A protein and the small-molecule ligand that binds it are described below.
Small molecule (SMILES): CC(=O)N[C@@H]1[C@@H](O)[C@H](O)[C@@H](CO)O[C@H]1O

Binding-site contacts:
Ligand atom O7 contacts residue ASN468 of chain 1.G at 3.3 Å (h-bond).
Ligand atom C2 contacts residue ASP465 of chain 1.G at 4.1 Å.
Ligand atom O7 contacts residue VAL466 of chain 1.G at 3.9 Å.
Ligand atom O7 contacts residue ASP465 of chain 1.G at 3.5 Å.
Ligand atom N2 contacts residue ASN468 of chain 1.G at 3.0 Å (h-bond).
Ligand atom C8 contacts residue VAL466 of chain 1.G at 3.6 Å (hydrophobic).
Ligand atom C5 contacts residue ASN468 of chain 1.G at 3.6 Å.
Ligand atom C6 contacts residue GLU472 of chain 1.G at 4.3 Å.
Ligand atom C5 contacts residue THR470 of chain 1.G at 4.0 Å.
Ligand atom O5 contacts residue ASP465 of chain 1.G at 4.1 Å.
Ligand atom C3 contacts residue ASN468 of chain 1.G at 3.8 Å.
Ligand atom C4 contacts residue ASN468 of chain 1.G at 4.2 Å.
Ligand atom C1 contacts residue ASP465 of chain 1.G at 4.2 Å.
Ligand atom O6 contacts residue GLU472 of chain 1.G at 3.9 Å.
Ligand atom C2 contacts residue ASN468 of chain 1.G at 2.5 Å.
Ligand atom O6 contacts residue THR470 of chain 1.G at 2.8 Å (h-bond).
Ligand atom C1 contacts residue ASN468 of chain 1.G at 1.4 Å.
Ligand atom O5 contacts residue THR470 of chain 1.G at 3.5 Å.
Ligand atom C1 contacts residue THR470 of chain 1.G at 3.6 Å.
Ligand atom C7 contacts residue VAL466 of chain 1.G at 4.2 Å (hydrophobic).
Ligand atom O5 contacts residue ASN468 of chain 1.G at 2.3 Å (h-bond).
Ligand atom C7 contacts residue ASN468 of chain 1.G at 3.4 Å.
Ligand atom C8 contacts residue ASN468 of chain 1.G at 4.2 Å.
Ligand atom C6 contacts residue THR470 of chain 1.G at 3.9 Å.

Sequence of chain 1.G:
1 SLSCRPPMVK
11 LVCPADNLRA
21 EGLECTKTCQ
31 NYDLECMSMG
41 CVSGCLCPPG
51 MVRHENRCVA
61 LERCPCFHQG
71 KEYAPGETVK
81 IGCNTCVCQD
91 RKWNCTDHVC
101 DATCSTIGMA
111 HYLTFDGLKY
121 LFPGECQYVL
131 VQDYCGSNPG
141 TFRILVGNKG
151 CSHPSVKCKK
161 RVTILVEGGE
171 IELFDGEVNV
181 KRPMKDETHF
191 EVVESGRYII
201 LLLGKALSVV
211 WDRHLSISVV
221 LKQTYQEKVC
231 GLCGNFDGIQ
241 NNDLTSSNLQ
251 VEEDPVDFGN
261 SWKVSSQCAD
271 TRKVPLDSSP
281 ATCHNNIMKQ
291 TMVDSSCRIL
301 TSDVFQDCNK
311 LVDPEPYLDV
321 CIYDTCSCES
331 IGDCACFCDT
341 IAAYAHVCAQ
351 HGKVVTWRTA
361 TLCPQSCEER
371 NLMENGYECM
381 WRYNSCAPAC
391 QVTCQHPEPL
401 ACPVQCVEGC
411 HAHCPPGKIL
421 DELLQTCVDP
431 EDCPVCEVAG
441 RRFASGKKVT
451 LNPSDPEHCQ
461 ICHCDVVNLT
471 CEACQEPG